Sequence of chain 1.D:
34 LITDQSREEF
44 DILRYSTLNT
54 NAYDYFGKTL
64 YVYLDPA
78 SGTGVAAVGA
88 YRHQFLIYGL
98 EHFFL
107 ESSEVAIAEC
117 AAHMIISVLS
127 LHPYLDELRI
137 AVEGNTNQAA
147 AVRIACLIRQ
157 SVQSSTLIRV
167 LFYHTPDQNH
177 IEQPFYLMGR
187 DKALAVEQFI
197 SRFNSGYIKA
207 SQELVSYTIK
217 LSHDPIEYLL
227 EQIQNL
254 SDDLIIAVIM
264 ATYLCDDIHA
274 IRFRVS

Binding-site contacts:
Ligand atom O contacts residue ASP68 of chain 1.D at 4.4 Å.
Ligand atom C8 contacts residue GLU139 of chain 1.D at 4.2 Å.
Ligand atom C8 contacts residue MN1 of chain 1.P at 3.3 Å.
Ligand atom O2 contacts residue ASP256 of chain 1.D at 2.9 Å (salt-bridge).
Ligand atom C9 contacts residue MN1 of chain 1.Q at 4.4 Å.
Ligand atom C11 contacts residue MN1 of chain 1.Q at 2.8 Å.
Ligand atom C7 contacts residue MET184 of chain 1.D at 3.8 Å (hydrophobic).
Ligand atom C10 contacts residue MN1 of chain 1.P at 3.1 Å.
Ligand atom C11 contacts residue MN1 of chain 1.P at 4.4 Å.
Ligand atom O2 contacts residue SER78 of chain 1.D at 3.1 Å (h-bond).
Ligand atom C3 contacts residue MET184 of chain 1.D at 4.2 Å (hydrophobic).
Ligand atom C5 contacts residue MET184 of chain 1.D at 3.8 Å (hydrophobic).
Ligand atom F contacts residue GLY185 of chain 1.D at 3.4 Å.
Ligand atom O contacts residue MN1 of chain 1.P at 2.3 Å.
Ligand atom F contacts residue MET184 of chain 1.D at 4.1 Å.
Ligand atom C11 contacts residue ASP256 of chain 1.D at 4.0 Å.
Ligand atom O contacts residue GLU139 of chain 1.D at 3.0 Å (salt-bridge).
Ligand atom C4 contacts residue MET184 of chain 1.D at 3.7 Å (hydrophobic).
Ligand atom C5 contacts residue GLY185 of chain 1.D at 4.4 Å.
Ligand atom C6 contacts residue MET184 of chain 1.D at 3.8 Å (hydrophobic).
Ligand atom C4 contacts residue ASN141 of chain 1.D at 4.0 Å.
Ligand atom C10 contacts residue ASP68 of chain 1.D at 4.3 Å.
Ligand atom C1 contacts residue ASN141 of chain 1.D at 3.7 Å.
Ligand atom O1 contacts residue GLU139 of chain 1.D at 4.3 Å.
Ligand atom C3 contacts residue ASN141 of chain 1.D at 3.6 Å.
Ligand atom C9 contacts residue MN1 of chain 1.P at 3.8 Å.
Ligand atom O1 contacts residue PRO69 of chain 1.D at 4.3 Å.
Ligand atom O3 contacts residue MN1 of chain 1.Q at 4.0 Å.
Ligand atom C8 contacts residue THR142 of chain 1.D at 4.4 Å.
Ligand atom O1 contacts residue ASP68 of chain 1.D at 3.1 Å (salt-bridge).
Ligand atom O1 contacts residue MN1 of chain 1.Q at 2.5 Å.
Ligand atom O contacts residue THR142 of chain 1.D at 4.0 Å.
Ligand atom O3 contacts residue SER78 of chain 1.D at 4.2 Å.
Ligand atom O2 contacts residue MN1 of chain 1.Q at 2.1 Å.
Ligand atom C11 contacts residue SER78 of chain 1.D at 4.0 Å.
Ligand atom C2 contacts residue ASN141 of chain 1.D at 3.9 Å.
Ligand atom O1 contacts residue MN1 of chain 1.P at 2.0 Å.
Ligand atom C10 contacts residue MN1 of chain 1.Q at 3.0 Å.

This small molecule binds to this protein.
Small molecule (SMILES): CN(Cc1ccc(F)cc1)C(=O)CC(=O)C(=O)O